A protein and the small-molecule ligand that binds it are described below.
Small molecule (SMILES): O=C1CC[C@H](N2C(=O)c3ccccc3C2=O)C(=O)N1

Binding-site contacts:
Ligand atom C04 contacts residue TRP70 of chain 1.B at 3.5 Å (hydrophobic).
Ligand atom C02 contacts residue HIS62 of chain 1.B at 3.6 Å.
Ligand atom N03 contacts residue HIS62 of chain 1.B at 2.8 Å (h-bond).
Ligand atom O18 contacts residue HIS62 of chain 1.B at 3.9 Å.
Ligand atom C3 contacts residue TRP70 of chain 1.B at 4.5 Å (hydrophobic).
Ligand atom C08 contacts residue TRP84 of chain 1.B at 4.5 Å (hydrophobic).
Ligand atom O16 contacts residue TRP64 of chain 1.B at 4.1 Å.
Ligand atom C08 contacts residue TRP64 of chain 1.B at 3.5 Å (hydrophobic).
Ligand atom C06 contacts residue TRP70 of chain 1.B at 3.5 Å (hydrophobic).
Ligand atom C04 contacts residue PHE86 of chain 1.B at 4.2 Å (hydrophobic).
Ligand atom O01 contacts residue HIS62 of chain 1.B at 3.5 Å.
Ligand atom N03 contacts residue TRP64 of chain 1.B at 3.1 Å (h-bond).
Ligand atom C06 contacts residue TRP84 of chain 1.B at 3.8 Å (hydrophobic).
Ligand atom O05 contacts residue HIS62 of chain 1.B at 3.8 Å.
Ligand atom C06 contacts residue PHE86 of chain 1.B at 4.2 Å (hydrophobic).
Ligand atom O18 contacts residue VAL61 of chain 1.B at 3.9 Å.
Ligand atom O05 contacts residue TRP64 of chain 1.B at 2.9 Å (h-bond).
Ligand atom N03 contacts residue TRP70 of chain 1.B at 4.2 Å.
Ligand atom C07 contacts residue TRP84 of chain 1.B at 3.6 Å (hydrophobic).
Ligand atom N03 contacts residue VAL61 of chain 1.B at 4.3 Å.
Ligand atom C06 contacts residue TRP64 of chain 1.B at 4.2 Å (hydrophobic).
Ligand atom O05 contacts residue SER63 of chain 1.B at 3.4 Å.
Ligand atom C07 contacts residue TRP70 of chain 1.B at 3.5 Å (hydrophobic).
Ligand atom O16 contacts residue TRP84 of chain 1.B at 3.9 Å.
Ligand atom N03 contacts residue SER63 of chain 1.B at 4.1 Å.
Ligand atom C04 contacts residue HIS62 of chain 1.B at 3.7 Å.
Ligand atom C02 contacts residue TRP64 of chain 1.B at 3.3 Å (hydrophobic).
Ligand atom C04 contacts residue TRP64 of chain 1.B at 3.5 Å (hydrophobic).
Ligand atom O05 contacts residue PHE86 of chain 1.B at 3.3 Å.
Ligand atom C04 contacts residue SER63 of chain 1.B at 4.1 Å.
Ligand atom O05 contacts residue TRP70 of chain 1.B at 3.5 Å.
Ligand atom O18 contacts residue TRP70 of chain 1.B at 3.7 Å.
Ligand atom N09 contacts residue TRP64 of chain 1.B at 4.4 Å.
Ligand atom O01 contacts residue TRP64 of chain 1.B at 3.2 Å (h-bond).

Sequence of chain 1.B:
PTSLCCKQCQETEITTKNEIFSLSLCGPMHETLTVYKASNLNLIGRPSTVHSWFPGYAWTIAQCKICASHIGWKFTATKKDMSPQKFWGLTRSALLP